Binding-site contacts:
Ligand atom CA contacts residue ASP145 of chain 1.Z at 3.7 Å.
Ligand atom CB contacts residue ALA124 of chain 1.Y at 3.6 Å (hydrophobic).
Ligand atom CA contacts residue GLY122 of chain 1.Y at 3.4 Å.
Ligand atom CZ3 contacts residue GLY123 of chain 1.Y at 3.6 Å.
Ligand atom N contacts residue ASP145 of chain 1.Z at 2.8 Å (salt-bridge).
Ligand atom C contacts residue ASP145 of chain 1.Z at 3.4 Å.
Ligand atom C3 contacts residue ALA124 of chain 1.Y at 3.5 Å (hydrophobic).
Ligand atom C49 contacts residue TYR125 of chain 1.Z at 3.2 Å (hydrophobic).
Ligand atom C5 contacts residue MET120 of chain 1.Y at 3.3 Å (hydrophobic).
Ligand atom N contacts residue THR96 of chain 1.Y at 2.9 Å (h-bond).
Ligand atom C1 contacts residue LYS108 of chain 1.Y at 3.7 Å.
Ligand atom CE3 contacts residue GLY123 of chain 1.Y at 3.8 Å.
Ligand atom C contacts residue THR76 of chain 1.Y at 2.9 Å.
Ligand atom OD1 contacts residue THR96 of chain 1.Y at 3.2 Å (h-bond).
Ligand atom C contacts residue THR96 of chain 1.Y at 3.7 Å.
Ligand atom N contacts residue GLY122 of chain 1.Y at 3.1 Å (h-bond).
Ligand atom C4 contacts residue MET120 of chain 1.Y at 3.6 Å (hydrophobic).
Ligand atom CA contacts residue THR96 of chain 1.Y at 3.6 Å.
Ligand atom CD1 contacts residue THR96 of chain 1.Y at 3.8 Å.
Ligand atom CB contacts residue ASP145 of chain 1.Z at 3.6 Å.
Ligand atom C6 contacts residue MET120 of chain 1.Y at 3.7 Å (hydrophobic).
Ligand atom OH contacts residue PRO123 of chain 1.Z at 3.5 Å.
Ligand atom CE3 contacts residue GLY122 of chain 1.Y at 3.7 Å.
Ligand atom O contacts residue ALA124 of chain 1.Y at 3.2 Å (h-bond).
Ligand atom N contacts residue MES1 of chain 1.FA at 3.3 Å (h-bond).
Ligand atom C2 contacts residue ALA124 of chain 1.Y at 3.7 Å (hydrophobic).
Ligand atom C contacts residue ASP145 of chain 1.Z at 3.7 Å.
Ligand atom O1 contacts residue ASP145 of chain 1.Z at 2.9 Å (salt-bridge).
Ligand atom OD1 contacts residue ALA97 of chain 1.Y at 3.6 Å.
Ligand atom C contacts residue GLY122 of chain 1.Y at 3.6 Å.
Ligand atom O contacts residue THR96 of chain 1.Y at 3.6 Å (h-bond).
Ligand atom CB contacts residue MES1 of chain 1.FA at 3.7 Å.
Ligand atom C contacts residue PRO146 of chain 1.Z at 3.7 Å (hydrophobic).
Ligand atom C3 contacts residue VAL106 of chain 1.Y at 3.3 Å (hydrophobic).
Ligand atom O1 contacts residue PRO146 of chain 1.Z at 3.4 Å.
Ligand atom CA contacts residue ASP145 of chain 1.Z at 3.4 Å.
Ligand atom N contacts residue THR76 of chain 1.Y at 3.7 Å.
Ligand atom OD1 contacts residue GLY98 of chain 1.Y at 3.6 Å (h-bond).
Ligand atom O contacts residue ALA95 of chain 1.Y at 3.5 Å.
Ligand atom O contacts residue ALA97 of chain 1.Y at 3.7 Å.

Sequence of chain 1.Z:
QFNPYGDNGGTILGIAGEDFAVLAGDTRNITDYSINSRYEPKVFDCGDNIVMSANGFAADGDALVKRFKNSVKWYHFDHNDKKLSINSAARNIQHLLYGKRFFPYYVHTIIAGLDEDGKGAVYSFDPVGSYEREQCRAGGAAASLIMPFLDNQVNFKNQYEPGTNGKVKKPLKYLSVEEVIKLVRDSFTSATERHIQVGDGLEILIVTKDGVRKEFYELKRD

A small-molecule ligand and the protein it binds are described below.
Small molecule (SMILES): C[C@H](NC(=O)[C@H](Cc1ccc(OCc2ccccc2)cc1)NC(=O)OC(C)(C)C)C(=O)N[C@@H](Cc1c(O)[nH]c2ccccc12)C(=O)NCc1ccccc1

Sequence of chain 1.Y:
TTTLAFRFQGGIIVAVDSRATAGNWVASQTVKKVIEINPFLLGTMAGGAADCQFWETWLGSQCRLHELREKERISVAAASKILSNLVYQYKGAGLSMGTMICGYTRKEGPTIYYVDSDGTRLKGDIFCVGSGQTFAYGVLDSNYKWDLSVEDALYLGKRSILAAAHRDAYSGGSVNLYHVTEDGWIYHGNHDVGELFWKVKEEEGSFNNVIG